Sequence of chain 1.B:
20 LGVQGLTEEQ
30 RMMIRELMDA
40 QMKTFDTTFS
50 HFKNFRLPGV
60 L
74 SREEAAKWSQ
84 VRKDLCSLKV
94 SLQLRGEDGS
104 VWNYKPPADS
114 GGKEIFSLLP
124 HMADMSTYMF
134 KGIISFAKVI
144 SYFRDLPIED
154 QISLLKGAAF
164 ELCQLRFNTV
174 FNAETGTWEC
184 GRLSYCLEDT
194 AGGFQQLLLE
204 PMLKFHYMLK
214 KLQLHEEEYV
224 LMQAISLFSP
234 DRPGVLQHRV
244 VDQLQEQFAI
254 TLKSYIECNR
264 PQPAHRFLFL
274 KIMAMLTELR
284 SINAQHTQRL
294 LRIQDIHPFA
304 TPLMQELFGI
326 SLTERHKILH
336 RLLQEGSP

Binding-site contacts:
Ligand atom C18 contacts residue TYR188 of chain 1.B at 3.5 Å (hydrophobic).
Ligand atom O21 contacts residue MET205 of chain 1.B at 3.6 Å.
Ligand atom N12 contacts residue GLN167 of chain 1.B at 3.6 Å.
Ligand atom C16 contacts residue MET125 of chain 1.B at 3.6 Å (hydrophobic).
Ligand atom C7 contacts residue MET205 of chain 1.B at 3.5 Å (hydrophobic).
Ligand atom C28 contacts residue HIS289 of chain 1.B at 3.5 Å.
Ligand atom C22 contacts residue LEU91 of chain 1.B at 3.3 Å (hydrophobic).
Ligand atom C13 contacts residue GLN167 of chain 1.B at 3.5 Å.
Ligand atom C27 contacts residue ILE296 of chain 1.B at 3.7 Å (hydrophobic).
Ligand atom N23 contacts residue HIS289 of chain 1.B at 3.5 Å (h-bond).
Ligand atom C30 contacts residue ASP87 of chain 1.B at 3.7 Å.
Ligand atom C29 contacts residue LEU91 of chain 1.B at 3.7 Å (hydrophobic).
Ligand atom C17 contacts residue TYR188 of chain 1.B at 3.1 Å (hydrophobic).
Ligand atom C8 contacts residue LEU91 of chain 1.B at 3.4 Å (hydrophobic).
Ligand atom C1 contacts residue MET205 of chain 1.B at 3.6 Å (hydrophobic).
Ligand atom C8 contacts residue MET205 of chain 1.B at 3.3 Å (hydrophobic).
Ligand atom O9 contacts residue MET205 of chain 1.B at 3.4 Å.
Ligand atom CL2 contacts residue MET125 of chain 1.B at 3.3 Å.
Ligand atom O9 contacts residue LEU91 of chain 1.B at 3.3 Å.
Ligand atom C2 contacts residue MET205 of chain 1.B at 3.8 Å (hydrophobic).
Ligand atom C17 contacts residue MET128 of chain 1.B at 3.6 Å (hydrophobic).
Ligand atom CL2 contacts residue LEU91 of chain 1.B at 3.7 Å.
Ligand atom C6 contacts residue ARG292 of chain 1.B at 3.7 Å.
Ligand atom C13 contacts residue PHE170 of chain 1.B at 3.6 Å (hydrophobic).
Ligand atom O5 contacts residue ARG292 of chain 1.B at 3.2 Å.
Ligand atom C22 contacts residue GLU203 of chain 1.B at 3.3 Å.
Ligand atom C18 contacts residue PHE170 of chain 1.B at 3.5 Å (hydrophobic).
Ligand atom C18 contacts residue MET128 of chain 1.B at 3.6 Å (hydrophobic).
Ligand atom O21 contacts residue LEU206 of chain 1.B at 3.5 Å.
Ligand atom O26 contacts residue ILE296 of chain 1.B at 3.5 Å.
Ligand atom C7 contacts residue LEU91 of chain 1.B at 3.7 Å (hydrophobic).
Ligand atom C19 contacts residue PHE170 of chain 1.B at 3.3 Å (hydrophobic).
Ligand atom N11 contacts residue GLN167 of chain 1.B at 3.4 Å (h-bond).
Ligand atom O21 contacts residue LEU91 of chain 1.B at 3.7 Å.
Ligand atom C22 contacts residue SER90 of chain 1.B at 3.3 Å.
Ligand atom C10 contacts residue GLN167 of chain 1.B at 3.8 Å.
Ligand atom O5 contacts residue HIS289 of chain 1.B at 3.3 Å (h-bond).
Ligand atom N12 contacts residue TRP181 of chain 1.B at 3.4 Å.
Ligand atom C4 contacts residue HIS289 of chain 1.B at 3.4 Å.
Ligand atom CL2 contacts residue VAL93 of chain 1.B at 3.4 Å.

A small-molecule ligand and the protein it binds are described below.
Small molecule (SMILES): COc1cc(C(=O)N2CCOC(C)(C)C2)cc2nc(NCc3cccc(Cl)c3)oc12